The protein below binds the small molecule below.
Small molecule (SMILES): CC(=O)N[C@@H]1[C@@H](O)[C@H](O)[C@@H](CO)O[C@H]1O

Sequence of chain 1.A:
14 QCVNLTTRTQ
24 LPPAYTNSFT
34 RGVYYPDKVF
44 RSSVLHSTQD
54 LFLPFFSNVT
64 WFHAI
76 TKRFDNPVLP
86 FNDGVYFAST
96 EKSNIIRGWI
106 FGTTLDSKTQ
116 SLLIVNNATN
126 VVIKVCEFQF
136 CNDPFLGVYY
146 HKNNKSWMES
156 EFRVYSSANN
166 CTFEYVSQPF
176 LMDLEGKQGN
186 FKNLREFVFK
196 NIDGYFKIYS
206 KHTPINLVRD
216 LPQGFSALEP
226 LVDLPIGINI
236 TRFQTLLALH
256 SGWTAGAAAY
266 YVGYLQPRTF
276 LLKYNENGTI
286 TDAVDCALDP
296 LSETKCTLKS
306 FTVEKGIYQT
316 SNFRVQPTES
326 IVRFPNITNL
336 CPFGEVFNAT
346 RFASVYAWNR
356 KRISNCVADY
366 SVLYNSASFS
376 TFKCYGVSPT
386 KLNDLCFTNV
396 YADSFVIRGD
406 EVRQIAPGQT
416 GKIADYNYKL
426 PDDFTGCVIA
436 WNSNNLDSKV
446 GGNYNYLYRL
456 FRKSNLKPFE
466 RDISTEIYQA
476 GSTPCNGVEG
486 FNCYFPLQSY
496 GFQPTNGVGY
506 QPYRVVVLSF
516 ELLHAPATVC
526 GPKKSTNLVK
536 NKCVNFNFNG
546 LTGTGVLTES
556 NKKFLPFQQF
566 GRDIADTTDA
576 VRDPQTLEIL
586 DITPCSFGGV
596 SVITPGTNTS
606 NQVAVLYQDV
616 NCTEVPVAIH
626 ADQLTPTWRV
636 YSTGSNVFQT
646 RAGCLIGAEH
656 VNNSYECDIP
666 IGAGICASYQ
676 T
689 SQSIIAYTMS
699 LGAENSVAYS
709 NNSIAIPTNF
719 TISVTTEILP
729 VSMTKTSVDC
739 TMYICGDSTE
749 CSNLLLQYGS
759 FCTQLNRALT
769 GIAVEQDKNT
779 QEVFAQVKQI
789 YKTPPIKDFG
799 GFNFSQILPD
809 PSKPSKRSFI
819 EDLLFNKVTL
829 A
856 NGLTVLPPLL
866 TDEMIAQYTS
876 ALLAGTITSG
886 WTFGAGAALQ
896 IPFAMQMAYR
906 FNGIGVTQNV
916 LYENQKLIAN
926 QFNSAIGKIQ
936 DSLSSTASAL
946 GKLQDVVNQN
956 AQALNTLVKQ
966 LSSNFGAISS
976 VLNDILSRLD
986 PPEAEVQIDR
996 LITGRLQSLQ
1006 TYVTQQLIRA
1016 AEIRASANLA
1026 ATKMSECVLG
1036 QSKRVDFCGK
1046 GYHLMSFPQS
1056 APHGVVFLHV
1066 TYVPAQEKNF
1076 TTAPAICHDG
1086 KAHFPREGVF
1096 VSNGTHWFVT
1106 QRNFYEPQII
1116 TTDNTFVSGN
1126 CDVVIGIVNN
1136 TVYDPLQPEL

Binding-site contacts:
Ligand atom C4 contacts residue ASN657 of chain 1.A at 4.2 Å.
Ligand atom N2 contacts residue ASN657 of chain 1.A at 2.9 Å (h-bond).
Ligand atom C2 contacts residue ASN657 of chain 1.A at 2.4 Å.
Ligand atom C1 contacts residue ASN657 of chain 1.A at 1.4 Å.
Ligand atom C5 contacts residue ASN657 of chain 1.A at 3.7 Å.
Ligand atom O5 contacts residue ASN657 of chain 1.A at 2.4 Å (h-bond).
Ligand atom O7 contacts residue ASN657 of chain 1.A at 3.8 Å.
Ligand atom C3 contacts residue ASN657 of chain 1.A at 3.8 Å.
Ligand atom C6 contacts residue ASN657 of chain 1.A at 4.5 Å.
Ligand atom C7 contacts residue ASN657 of chain 1.A at 3.6 Å.